This small molecule binds to this protein.
Small molecule (SMILES): Cc1cc(CCCCCOc2c(Cl)cc(C3=NCCO3)cc2Cl)on1

Sequence of chain 6.A:
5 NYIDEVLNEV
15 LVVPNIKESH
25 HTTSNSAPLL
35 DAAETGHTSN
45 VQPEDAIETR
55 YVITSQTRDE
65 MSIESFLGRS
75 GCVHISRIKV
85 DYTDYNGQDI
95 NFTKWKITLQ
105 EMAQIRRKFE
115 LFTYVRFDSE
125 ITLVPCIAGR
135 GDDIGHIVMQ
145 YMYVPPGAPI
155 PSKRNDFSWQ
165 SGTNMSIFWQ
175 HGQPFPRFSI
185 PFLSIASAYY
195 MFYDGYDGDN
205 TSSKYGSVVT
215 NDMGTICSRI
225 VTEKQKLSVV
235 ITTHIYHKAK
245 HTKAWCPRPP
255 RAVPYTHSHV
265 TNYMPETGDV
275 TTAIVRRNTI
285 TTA

Binding-site contacts:
Ligand atom C2B contacts residue ILE125 of chain 6.A at 3.1 Å (hydrophobic).
Ligand atom C4A contacts residue ILE220 of chain 6.A at 4.1 Å (hydrophobic).
Ligand atom C4 contacts residue LEU103 of chain 6.A at 3.4 Å (hydrophobic).
Ligand atom C5B contacts residue TYR147 of chain 6.A at 3.9 Å (hydrophobic).
Ligand atom O1A contacts residue ILE220 of chain 6.A at 3.6 Å.
Ligand atom C3B contacts residue ILE125 of chain 6.A at 3.5 Å (hydrophobic).
Ligand atom CL2 contacts residue ILE184 of chain 6.A at 3.9 Å.
Ligand atom C31 contacts residue GLN104 of chain 6.A at 3.6 Å.
Ligand atom N2 contacts residue THR102 of chain 6.A at 4.2 Å.
Ligand atom CL1 contacts residue ILE125 of chain 6.A at 3.5 Å.
Ligand atom C31 contacts residue MET195 of chain 6.A at 3.5 Å (hydrophobic).
Ligand atom C5A contacts residue MET146 of chain 6.A at 3.7 Å (hydrophobic).
Ligand atom C4A contacts residue TYR145 of chain 6.A at 3.3 Å (hydrophobic).
Ligand atom C4B contacts residue ILE125 of chain 6.A at 3.9 Å (hydrophobic).
Ligand atom CL2 contacts residue TYR147 of chain 6.A at 3.4 Å.
Ligand atom N3A contacts residue LEU127 of chain 6.A at 4.1 Å.
Ligand atom N3A contacts residue PHE182 of chain 6.A at 4.0 Å.
Ligand atom C2C contacts residue MET217 of chain 6.A at 3.7 Å (hydrophobic).
Ligand atom C5A contacts residue ILE220 of chain 6.A at 3.9 Å (hydrophobic).
Ligand atom C5A contacts residue TYR145 of chain 6.A at 3.8 Å (hydrophobic).
Ligand atom CL1 contacts residue ILE239 of chain 6.A at 3.8 Å.
Ligand atom C5A contacts residue TYR147 of chain 6.A at 4.1 Å (hydrophobic).
Ligand atom C1B contacts residue ILE125 of chain 6.A at 3.1 Å (hydrophobic).
Ligand atom O1A contacts residue TYR147 of chain 6.A at 4.0 Å.
Ligand atom N2 contacts residue ASN215 of chain 6.A at 3.7 Å.
Ligand atom C5B contacts residue ILE125 of chain 6.A at 3.9 Å (hydrophobic).
Ligand atom C4A contacts residue LEU127 of chain 6.A at 4.0 Å (hydrophobic).
Ligand atom C4C contacts residue MET217 of chain 6.A at 4.2 Å (hydrophobic).
Ligand atom C5 contacts residue LEU103 of chain 6.A at 3.8 Å (hydrophobic).
Ligand atom C2A contacts residue PHE182 of chain 6.A at 4.2 Å (hydrophobic).
Ligand atom C6B contacts residue ILE184 of chain 6.A at 4.1 Å (hydrophobic).
Ligand atom C3B contacts residue ILE220 of chain 6.A at 4.2 Å (hydrophobic).
Ligand atom C6B contacts residue ILE125 of chain 6.A at 3.6 Å (hydrophobic).
Ligand atom C4B contacts residue ILE220 of chain 6.A at 4.0 Å (hydrophobic).
Ligand atom CL2 contacts residue LEU187 of chain 6.A at 3.9 Å.
Ligand atom O1 contacts residue MET217 of chain 6.A at 4.2 Å.
Ligand atom C1C contacts residue LEU103 of chain 6.A at 4.1 Å (hydrophobic).
Ligand atom C3 contacts residue LEU103 of chain 6.A at 4.1 Å (hydrophobic).
Ligand atom C2A contacts residue ILE220 of chain 6.A at 3.8 Å (hydrophobic).
Ligand atom O1B contacts residue ILE125 of chain 6.A at 3.5 Å.